A protein and the small-molecule ligand that binds it are described below.
Small molecule (SMILES): C=C(c1ccccc1)[C@@]12CC[C@H](NS(N)(=O)=O)[C@@H]1CC(CCCCCC)=C2c1ccccc1

Sequence of chain 1.A:
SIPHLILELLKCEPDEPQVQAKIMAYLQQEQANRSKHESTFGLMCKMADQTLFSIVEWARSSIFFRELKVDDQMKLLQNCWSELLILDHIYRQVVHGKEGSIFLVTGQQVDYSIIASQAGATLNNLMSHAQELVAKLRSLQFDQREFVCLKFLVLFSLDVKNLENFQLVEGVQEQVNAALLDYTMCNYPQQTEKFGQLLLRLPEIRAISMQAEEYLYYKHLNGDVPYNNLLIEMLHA

Binding-site contacts:
Ligand atom C06 contacts residue LEU221 of chain 1.A at 3.8 Å (hydrophobic).
Ligand atom O29 contacts residue LEU109 of chain 1.A at 3.3 Å.
Ligand atom C22 contacts residue MET132 of chain 1.A at 4.0 Å (hydrophobic).
Ligand atom C13 contacts residue HIS94 of chain 1.A at 4.0 Å.
Ligand atom C06 contacts residue PHE46 of chain 1.A at 3.7 Å (hydrophobic).
Ligand atom N30 contacts residue MET52 of chain 1.A at 3.4 Å (h-bond).
Ligand atom C23 contacts residue LEU131 of chain 1.A at 3.5 Å (hydrophobic).
Ligand atom O31 contacts residue THR56 of chain 1.A at 3.9 Å.
Ligand atom C14 contacts residue MET132 of chain 1.A at 3.5 Å (hydrophobic).
Ligand atom C25 contacts residue LEU128 of chain 1.A at 4.0 Å (hydrophobic).
Ligand atom C23 contacts residue MET132 of chain 1.A at 3.7 Å (hydrophobic).
Ligand atom C22 contacts residue ILE91 of chain 1.A at 3.8 Å (hydrophobic).
Ligand atom C22 contacts residue HIS94 of chain 1.A at 3.7 Å.
Ligand atom C21 contacts residue HIS94 of chain 1.A at 3.5 Å.
Ligand atom C15 contacts residue MET132 of chain 1.A at 3.4 Å (hydrophobic).
Ligand atom O31 contacts residue VAL110 of chain 1.A at 3.9 Å.
Ligand atom N30 contacts residue LEU109 of chain 1.A at 3.7 Å.
Ligand atom C32 contacts residue HIS94 of chain 1.A at 3.6 Å.
Ligand atom C05 contacts residue CYS50 of chain 1.A at 3.6 Å (hydrophobic).
Ligand atom O31 contacts residue ALA53 of chain 1.A at 3.4 Å (h-bond).
Ligand atom C18 contacts residue ALA124 of chain 1.A at 3.8 Å (hydrophobic).
Ligand atom C04 contacts residue LEU221 of chain 1.A at 3.5 Å (hydrophobic).
Ligand atom C17 contacts residue MET49 of chain 1.A at 3.9 Å (hydrophobic).
Ligand atom C16 contacts residue ILE120 of chain 1.A at 3.5 Å (hydrophobic).
Ligand atom O31 contacts residue MET52 of chain 1.A at 3.4 Å.
Ligand atom C22 contacts residue ALA135 of chain 1.A at 3.8 Å (hydrophobic).
Ligand atom C16 contacts residue MET132 of chain 1.A at 3.6 Å (hydrophobic).
Ligand atom C05 contacts residue LEU221 of chain 1.A at 3.4 Å (hydrophobic).
Ligand atom C07 contacts residue MET49 of chain 1.A at 3.7 Å (hydrophobic).
Ligand atom C06 contacts residue CYS50 of chain 1.A at 3.6 Å (hydrophobic).
Ligand atom N30 contacts residue MET49 of chain 1.A at 3.1 Å (h-bond).
Ligand atom O29 contacts residue VAL110 of chain 1.A at 2.7 Å (h-bond).
Ligand atom C24 contacts residue ILE91 of chain 1.A at 4.0 Å (hydrophobic).
Ligand atom C21 contacts residue ILE91 of chain 1.A at 4.0 Å (hydrophobic).
Ligand atom C24 contacts residue MET132 of chain 1.A at 4.1 Å (hydrophobic).
Ligand atom C24 contacts residue LEU131 of chain 1.A at 3.9 Å (hydrophobic).
Ligand atom S28 contacts residue MET52 of chain 1.A at 4.0 Å.
Ligand atom C13 contacts residue MET132 of chain 1.A at 3.9 Å (hydrophobic).
Ligand atom C04 contacts residue ALA53 of chain 1.A at 4.0 Å (hydrophobic).
Ligand atom C23 contacts residue ILE91 of chain 1.A at 3.8 Å (hydrophobic).